Binding-site contacts:
Ligand atom O4 contacts residue LEU192 of chain 1.A at 3.1 Å.
Ligand atom O91 contacts residue LEU90 of chain 1.A at 3.6 Å.
Ligand atom C2 contacts residue THR143 of chain 1.A at 3.4 Å.
Ligand atom C9 contacts residue ARG96 of chain 1.A at 3.3 Å.
Ligand atom C2 contacts residue GLU193 of chain 1.A at 3.9 Å.
Ligand atom C6 contacts residue LEU138 of chain 1.A at 3.8 Å (hydrophobic).
Ligand atom O2 contacts residue GLY141 of chain 1.A at 3.5 Å.
Ligand atom O92 contacts residue TYR61 of chain 1.A at 3.4 Å.
Ligand atom N8 contacts residue PRO89 of chain 1.A at 2.8 Å (h-bond).
Ligand atom O2 contacts residue SER142 of chain 1.A at 3.1 Å (h-bond).
Ligand atom O92 contacts residue GLY141 of chain 1.A at 3.4 Å.
Ligand atom C4 contacts residue THR143 of chain 1.A at 3.8 Å.
Ligand atom C7 contacts residue TYR61 of chain 1.A at 3.4 Å (hydrophobic).
Ligand atom O2 contacts residue THR143 of chain 1.A at 3.1 Å (h-bond).
Ligand atom N1 contacts residue GLU193 of chain 1.A at 3.5 Å (salt-bridge).
Ligand atom C8 contacts residue SER142 of chain 1.A at 3.3 Å.
Ligand atom C9 contacts residue TYR61 of chain 1.A at 3.7 Å (hydrophobic).
Ligand atom N8 contacts residue GLU193 of chain 1.A at 2.8 Å (salt-bridge).
Ligand atom C9 contacts residue SER142 of chain 1.A at 3.4 Å.
Ligand atom O91 contacts residue TYR61 of chain 1.A at 3.7 Å.
Ligand atom C9 contacts residue THR91 of chain 1.A at 3.7 Å.
Ligand atom N1 contacts residue LEU138 of chain 1.A at 3.6 Å.
Ligand atom C6 contacts residue TYR61 of chain 1.A at 3.9 Å (hydrophobic).
Ligand atom O91 contacts residue ARG96 of chain 1.A at 2.7 Å (salt-bridge).
Ligand atom C4 contacts residue GLU193 of chain 1.A at 3.7 Å.
Ligand atom C5 contacts residue GLU193 of chain 1.A at 3.3 Å.
Ligand atom O92 contacts residue ARG96 of chain 1.A at 2.8 Å (salt-bridge).
Ligand atom O92 contacts residue SER142 of chain 1.A at 3.0 Å (h-bond).
Ligand atom N8 contacts residue THR91 of chain 1.A at 2.9 Å (h-bond).
Ligand atom O91 contacts residue THR91 of chain 1.A at 2.9 Å (h-bond).
Ligand atom N3 contacts residue THR143 of chain 1.A at 2.9 Å (h-bond).
Ligand atom C2 contacts residue LEU138 of chain 1.A at 3.8 Å (hydrophobic).
Ligand atom BR5 contacts residue MET196 of chain 1.A at 3.7 Å.
Ligand atom C8 contacts residue GLU193 of chain 1.A at 3.5 Å.
Ligand atom C6 contacts residue GLU193 of chain 1.A at 3.1 Å.
Ligand atom C8 contacts residue THR91 of chain 1.A at 3.5 Å.
Ligand atom N3 contacts residue GLU193 of chain 1.A at 3.9 Å.
Ligand atom N8 contacts residue TYR220 of chain 1.A at 3.7 Å.
Ligand atom O4 contacts residue GLU193 of chain 1.A at 3.0 Å (salt-bridge).
Ligand atom BR5 contacts residue THR174 of chain 1.A at 3.7 Å.

This protein binds this small molecule.
Small molecule (SMILES): N[C@@H](Cn1cc(Br)c(=O)[nH]c1=O)C(=O)O

Sequence of chain 1.A:
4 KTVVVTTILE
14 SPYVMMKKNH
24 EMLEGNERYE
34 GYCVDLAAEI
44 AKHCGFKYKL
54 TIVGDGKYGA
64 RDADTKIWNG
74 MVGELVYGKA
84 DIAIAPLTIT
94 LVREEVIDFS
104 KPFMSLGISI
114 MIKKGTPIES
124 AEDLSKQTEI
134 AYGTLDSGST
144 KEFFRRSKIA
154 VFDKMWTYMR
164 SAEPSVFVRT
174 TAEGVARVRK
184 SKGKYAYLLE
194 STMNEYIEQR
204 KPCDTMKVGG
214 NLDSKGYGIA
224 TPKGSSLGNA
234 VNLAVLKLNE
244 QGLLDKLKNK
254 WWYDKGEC